The protein below binds the small molecule below.
Small molecule (SMILES): Cn1c(=O)cc(C2CC2)[nH]c1=O

Sequence of chain 1.A:
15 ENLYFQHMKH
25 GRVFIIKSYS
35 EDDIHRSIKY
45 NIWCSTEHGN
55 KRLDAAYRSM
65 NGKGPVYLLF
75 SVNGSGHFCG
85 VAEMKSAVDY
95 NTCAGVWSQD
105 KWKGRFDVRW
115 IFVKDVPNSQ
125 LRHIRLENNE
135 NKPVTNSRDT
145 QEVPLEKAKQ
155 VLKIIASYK

Binding-site contacts:
Ligand atom C11 contacts residue CYS48 of chain 1.A at 3.3 Å (hydrophobic).
Ligand atom O04 contacts residue CYS48 of chain 1.A at 3.6 Å.
Ligand atom N02 contacts residue LYS31 of chain 1.A at 3.9 Å.
Ligand atom O09 contacts residue TYR33 of chain 1.A at 2.8 Å (h-bond).
Ligand atom C08 contacts residue TRP106 of chain 1.A at 3.4 Å (hydrophobic).
Ligand atom N05 contacts residue TRP47 of chain 1.A at 3.6 Å.
Ligand atom C06 contacts residue TRP106 of chain 1.A at 3.5 Å (hydrophobic).
Ligand atom C07 contacts residue TRP106 of chain 1.A at 3.5 Å (hydrophobic).
Ligand atom O04 contacts residue SER49 of chain 1.A at 3.6 Å.
Ligand atom N02 contacts residue TRP106 of chain 1.A at 3.3 Å.
Ligand atom C10 contacts residue TRP101 of chain 1.A at 3.7 Å (hydrophobic).
Ligand atom C01 contacts residue LYS31 of chain 1.A at 3.1 Å.
Ligand atom C03 contacts residue CYS48 of chain 1.A at 3.6 Å (hydrophobic).
Ligand atom C03 contacts residue TRP47 of chain 1.A at 4.0 Å (hydrophobic).
Ligand atom C06 contacts residue TRP47 of chain 1.A at 3.8 Å (hydrophobic).
Ligand atom C06 contacts residue CYS48 of chain 1.A at 3.7 Å (hydrophobic).
Ligand atom C01 contacts residue TYR33 of chain 1.A at 4.0 Å (hydrophobic).
Ligand atom C12 contacts residue TRP47 of chain 1.A at 3.6 Å (hydrophobic).
Ligand atom C03 contacts residue TRP106 of chain 1.A at 3.2 Å (hydrophobic).
Ligand atom C01 contacts residue TRP106 of chain 1.A at 3.8 Å (hydrophobic).
Ligand atom C10 contacts residue ASP37 of chain 1.A at 3.7 Å.
Ligand atom C01 contacts residue SER32 of chain 1.A at 4.0 Å.
Ligand atom N05 contacts residue CYS48 of chain 1.A at 2.7 Å (h-bond).
Ligand atom C12 contacts residue CYS48 of chain 1.A at 3.1 Å (hydrophobic).
Ligand atom C10 contacts residue TRP106 of chain 1.A at 3.8 Å (hydrophobic).
Ligand atom N05 contacts residue TRP106 of chain 1.A at 3.5 Å.
Ligand atom O04 contacts residue ASP143 of chain 1.A at 3.8 Å.
Ligand atom C11 contacts residue TRP106 of chain 1.A at 3.5 Å (hydrophobic).
Ligand atom C08 contacts residue SER32 of chain 1.A at 3.7 Å.
Ligand atom C06 contacts residue ASP37 of chain 1.A at 3.9 Å.
Ligand atom C11 contacts residue TRP101 of chain 1.A at 3.3 Å (hydrophobic).
Ligand atom O09 contacts residue SER32 of chain 1.A at 3.6 Å (h-bond).
Ligand atom C10 contacts residue CYS48 of chain 1.A at 3.7 Å (hydrophobic).
Ligand atom C12 contacts residue TRP101 of chain 1.A at 3.3 Å (hydrophobic).
Ligand atom O09 contacts residue TRP106 of chain 1.A at 4.0 Å.
Ligand atom O04 contacts residue TRP106 of chain 1.A at 3.5 Å.
Ligand atom C08 contacts residue TYR33 of chain 1.A at 3.7 Å (hydrophobic).
Ligand atom O09 contacts residue SER34 of chain 1.A at 3.8 Å.
Ligand atom C07 contacts residue ASP37 of chain 1.A at 3.2 Å.
Ligand atom C07 contacts residue SER32 of chain 1.A at 3.8 Å.